Binding-site contacts:
Ligand atom C06 contacts residue ALA55 of chain 1.C at 4.0 Å (hydrophobic).
Ligand atom C06 contacts residue LEU51 of chain 1.C at 3.8 Å (hydrophobic).
Ligand atom C23 contacts residue CYS235 of chain 1.C at 2.7 Å (hydrophobic).
Ligand atom C15 contacts residue TRP88 of chain 1.C at 3.7 Å (hydrophobic).
Ligand atom C18 contacts residue THR52 of chain 1.C at 3.8 Å.
Ligand atom C20 contacts residue TRP88 of chain 1.C at 3.8 Å (hydrophobic).
Ligand atom C30 contacts residue TYR231 of chain 1.C at 3.7 Å (hydrophobic).
Ligand atom O36 contacts residue HIS229 of chain 1.C at 2.2 Å (h-bond).
Ligand atom C15 contacts residue ALA55 of chain 1.C at 3.7 Å (hydrophobic).
Ligand atom C13 contacts residue LEU51 of chain 1.C at 4.0 Å (hydrophobic).
Ligand atom C16 contacts residue LEU230 of chain 1.C at 3.8 Å (hydrophobic).
Ligand atom O36 contacts residue ILE129 of chain 1.C at 3.8 Å.
Ligand atom C17 contacts residue MET48 of chain 1.C at 3.8 Å (hydrophobic).
Ligand atom O36 contacts residue GLY226 of chain 1.C at 4.0 Å.
Ligand atom C01 contacts residue LEU54 of chain 1.C at 3.7 Å (hydrophobic).
Ligand atom C17 contacts residue THR52 of chain 1.C at 3.2 Å.
Ligand atom C17 contacts residue LEU230 of chain 1.C at 4.0 Å (hydrophobic).
Ligand atom C01 contacts residue GLU58 of chain 1.C at 3.0 Å.
Ligand atom O07 contacts residue GLU58 of chain 1.C at 2.6 Å (salt-bridge).
Ligand atom N22 contacts residue CYS235 of chain 1.C at 3.8 Å.
Ligand atom C32 contacts residue HIS229 of chain 1.C at 3.7 Å.
Ligand atom C18 contacts residue MET48 of chain 1.C at 3.4 Å (hydrophobic).
Ligand atom C33 contacts residue HIS229 of chain 1.C at 3.3 Å.
Ligand atom C14 contacts residue ALA55 of chain 1.C at 3.8 Å (hydrophobic).
Ligand atom C29 contacts residue LEU230 of chain 1.C at 3.7 Å (hydrophobic).
Ligand atom C34 contacts residue ILE129 of chain 1.C at 3.3 Å (hydrophobic).
Ligand atom O07 contacts residue ARG99 of chain 1.C at 3.0 Å (salt-bridge).
Ligand atom C25 contacts residue CYS235 of chain 1.C at 2.6 Å (hydrophobic).
Ligand atom C03 contacts residue LEU92 of chain 1.C at 3.5 Å (hydrophobic).
Ligand atom C02 contacts residue GLU58 of chain 1.C at 3.2 Å.
Ligand atom C24 contacts residue CYS235 of chain 1.C at 1.8 Å (hydrophobic).
Ligand atom C05 contacts residue PHE109 of chain 1.C at 3.9 Å (hydrophobic).
Ligand atom C15 contacts residue LEU230 of chain 1.C at 3.6 Å (hydrophobic).
Ligand atom O11 contacts residue LEU51 of chain 1.C at 3.5 Å.
Ligand atom C02 contacts residue ARG99 of chain 1.C at 3.9 Å.
Ligand atom C30 contacts residue MET227 of chain 1.C at 3.5 Å (hydrophobic).
Ligand atom C04 contacts residue PHE109 of chain 1.C at 4.0 Å (hydrophobic).
Ligand atom C32 contacts residue LEU230 of chain 1.C at 3.6 Å (hydrophobic).
Ligand atom C18 contacts residue LEU51 of chain 1.C at 3.6 Å (hydrophobic).
Ligand atom O07 contacts residue LEU92 of chain 1.C at 3.7 Å.

Sequence of chain 1.C:
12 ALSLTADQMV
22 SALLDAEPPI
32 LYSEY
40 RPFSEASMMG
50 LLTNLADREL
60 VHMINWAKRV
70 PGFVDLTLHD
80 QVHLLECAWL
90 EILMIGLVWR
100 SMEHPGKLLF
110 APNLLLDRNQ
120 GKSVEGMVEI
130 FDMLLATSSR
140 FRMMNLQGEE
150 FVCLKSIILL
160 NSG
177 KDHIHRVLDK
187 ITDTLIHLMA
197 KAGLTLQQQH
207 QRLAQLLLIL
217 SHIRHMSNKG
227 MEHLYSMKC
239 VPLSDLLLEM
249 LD

A small-molecule ligand and the protein it binds are described below.
Small molecule (SMILES): CN(C)C(=O)/C=C\CNCCOc1ccc(Oc2c(-c3ccc(O)cc3)sc3cc(O)ccc23)cc1